Binding-site contacts:
Ligand atom N1 contacts residue DC4 of chain 1.F at 2.8 Å (h-bond).
Ligand atom OP1 contacts residue GLY88 of chain 1.A at 2.7 Å (h-bond).
Ligand atom O2 contacts residue ASN119 of chain 1.A at 3.0 Å (h-bond).
Ligand atom OP2 contacts residue ARG52 of chain 1.A at 2.9 Å (salt-bridge).
Ligand atom OP2 contacts residue ARG52 of chain 1.A at 3.0 Å (salt-bridge).
Ligand atom O6 contacts residue DC2 of chain 1.F at 2.5 Å (h-bond).
Ligand atom O6 contacts residue DG1 of chain 1.F at 3.1 Å (h-bond).
Ligand atom N6 contacts residue DT6 of chain 1.F at 2.8 Å (h-bond).
Ligand atom C6 contacts residue DA3 of chain 1.F at 3.1 Å.
Ligand atom O6 contacts residue DA3 of chain 1.F at 2.7 Å (h-bond).
Ligand atom OP1 contacts residue ARG81 of chain 1.A at 2.9 Å (salt-bridge).
Ligand atom O2 contacts residue DG9 of chain 1.F at 2.6 Å (h-bond).
Ligand atom O6 contacts residue DC7 of chain 1.F at 2.9 Å (h-bond).
Ligand atom OP1 contacts residue LYS91 of chain 1.A at 2.6 Å (salt-bridge).
Ligand atom O2 contacts residue DG1 of chain 1.F at 2.6 Å (h-bond).
Ligand atom O2 contacts residue DG5 of chain 1.F at 2.6 Å (h-bond).
Ligand atom OP1 contacts residue ALA83 of chain 1.A at 2.8 Å (h-bond).
Ligand atom N1 contacts residue DC7 of chain 1.F at 2.8 Å (h-bond).
Ligand atom O2 contacts residue DA3 of chain 1.F at 2.8 Å (h-bond).
Ligand atom N3 contacts residue DG9 of chain 1.F at 2.9 Å (h-bond).
Ligand atom N3 contacts residue DG1 of chain 1.F at 3.1 Å (h-bond).
Ligand atom N3 contacts residue DG5 of chain 1.F at 2.8 Å (h-bond).
Ligand atom OP2 contacts residue ARG81 of chain 1.A at 2.7 Å (salt-bridge).
Ligand atom C2 contacts residue DA3 of chain 1.F at 3.1 Å.
Ligand atom N2 contacts residue DC2 of chain 1.F at 2.5 Å (h-bond).
Ligand atom O4 contacts residue DA3 of chain 1.F at 3.0 Å (h-bond).
Ligand atom N4 contacts residue DG5 of chain 1.F at 3.0 Å (h-bond).
Ligand atom N3 contacts residue DA3 of chain 1.F at 2.6 Å (h-bond).
Ligand atom N2 contacts residue DC7 of chain 1.F at 2.5 Å (h-bond).
Ligand atom OP1 contacts residue MN1 of chain 1.G at 2.3 Å.
Ligand atom OP2 contacts residue ARG257 of chain 1.A at 3.0 Å (salt-bridge).
Ligand atom P contacts residue MN1 of chain 1.G at 3.0 Å.
Ligand atom N2 contacts residue DC4 of chain 1.F at 2.4 Å (h-bond).
Ligand atom N1 contacts residue DC2 of chain 1.F at 2.5 Å (h-bond).
Ligand atom O3' contacts residue MN1 of chain 1.G at 2.5 Å.
Ligand atom O6 contacts residue DC4 of chain 1.F at 3.1 Å (h-bond).
Ligand atom O5' contacts residue ASN114 of chain 1.A at 3.0 Å (h-bond).
Ligand atom N1 contacts residue DT6 of chain 1.F at 2.8 Å (h-bond).
Ligand atom O2 contacts residue SER115 of chain 1.A at 2.7 Å (h-bond).
Ligand atom N3 contacts residue DA8 of chain 1.F at 2.7 Å (h-bond).

Sequence of chain 1.A:
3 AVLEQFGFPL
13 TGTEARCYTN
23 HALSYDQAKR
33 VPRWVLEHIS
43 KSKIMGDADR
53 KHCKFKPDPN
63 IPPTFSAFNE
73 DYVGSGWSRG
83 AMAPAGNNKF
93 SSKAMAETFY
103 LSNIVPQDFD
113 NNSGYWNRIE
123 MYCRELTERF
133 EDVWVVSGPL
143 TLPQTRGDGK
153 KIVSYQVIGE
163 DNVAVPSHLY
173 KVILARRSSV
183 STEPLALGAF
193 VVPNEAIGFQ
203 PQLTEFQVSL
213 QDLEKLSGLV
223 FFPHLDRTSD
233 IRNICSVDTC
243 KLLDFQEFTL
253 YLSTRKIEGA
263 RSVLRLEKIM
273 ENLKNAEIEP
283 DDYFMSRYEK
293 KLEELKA

This protein binds this small molecule.
Small molecule (SMILES): Cc1cn([C@H]2C[C@H](O[P](=O)(O)OC[C@H]3O[C@@H](n4cnc5c(=O)[nH]c(N)nc54)C[C@@H]3O[P](=O)(O)OC[C@H]3O[C@@H](n4cnc5c4NC=NC5N)C[C@@H]3O[P](=O)(O)OC[C@H]3O[C@@H](n4ccc(N)nc4=O)C[C@@H]3O[P](=O)(O)OC[C@H]3O[C@@H](n4cnc5c(=O)[nH]c(N)nc54)C[C@@H]3O[P](=O)(O)OC[C@H]3O[C@@H](n4cc(C)c(=O)[nH]c4=O)C[C@@H]3O[P](=O)(O)OC[C@H]3O[C@@H](n4cnc5c(=O)[nH]c(N)nc54)C[C@@H]3O[P](=O)(O)OC[C@H]3O[C@@H](n4ccc(N)nc4=O)C[C@@H]3O)[C@@H](CO[P](=O)(O)O[C@H]3C[C@H](n4ccc(N)nc4=O)O[C@@H]3COP(=O)(O)O)O2)c(=O)[nH]c1=O